The small molecule below binds the protein below.
Small molecule (SMILES): CC(=O)N[C@@H]1[C@@H](O)[C@H](O)[C@@H](CO)O[C@H]1O

Binding-site contacts:
Ligand atom N2 contacts residue GLU1054 of chain 1.B at 4.4 Å.
Ligand atom C5 contacts residue ALA688 of chain 1.B at 4.1 Å (hydrophobic).
Ligand atom C3 contacts residue ASN1056 of chain 1.B at 3.8 Å.
Ligand atom O7 contacts residue ASN1056 of chain 1.B at 3.1 Å (h-bond).
Ligand atom C5 contacts residue ASN1056 of chain 1.B at 3.6 Å.
Ligand atom C7 contacts residue LYS1055 of chain 1.B at 4.0 Å.
Ligand atom O5 contacts residue ASN1056 of chain 1.B at 2.4 Å (h-bond).
Ligand atom C2 contacts residue ASN1056 of chain 1.B at 2.5 Å.
Ligand atom C7 contacts residue GLU1054 of chain 1.B at 4.1 Å.
Ligand atom O5 contacts residue ALA688 of chain 1.B at 4.4 Å.
Ligand atom C6 contacts residue ALA688 of chain 1.B at 3.8 Å (hydrophobic).
Ligand atom C4 contacts residue ASN1056 of chain 1.B at 4.2 Å.
Ligand atom O7 contacts residue LYS1055 of chain 1.B at 3.8 Å.
Ligand atom N2 contacts residue ASN1056 of chain 1.B at 2.9 Å (h-bond).
Ligand atom C7 contacts residue ASN1056 of chain 1.B at 3.4 Å.
Ligand atom C8 contacts residue LYS1055 of chain 1.B at 4.2 Å.
Ligand atom C8 contacts residue GLU1054 of chain 1.B at 3.6 Å.
Ligand atom C1 contacts residue ASN1056 of chain 1.B at 1.4 Å.

Sequence of chain 1.B:
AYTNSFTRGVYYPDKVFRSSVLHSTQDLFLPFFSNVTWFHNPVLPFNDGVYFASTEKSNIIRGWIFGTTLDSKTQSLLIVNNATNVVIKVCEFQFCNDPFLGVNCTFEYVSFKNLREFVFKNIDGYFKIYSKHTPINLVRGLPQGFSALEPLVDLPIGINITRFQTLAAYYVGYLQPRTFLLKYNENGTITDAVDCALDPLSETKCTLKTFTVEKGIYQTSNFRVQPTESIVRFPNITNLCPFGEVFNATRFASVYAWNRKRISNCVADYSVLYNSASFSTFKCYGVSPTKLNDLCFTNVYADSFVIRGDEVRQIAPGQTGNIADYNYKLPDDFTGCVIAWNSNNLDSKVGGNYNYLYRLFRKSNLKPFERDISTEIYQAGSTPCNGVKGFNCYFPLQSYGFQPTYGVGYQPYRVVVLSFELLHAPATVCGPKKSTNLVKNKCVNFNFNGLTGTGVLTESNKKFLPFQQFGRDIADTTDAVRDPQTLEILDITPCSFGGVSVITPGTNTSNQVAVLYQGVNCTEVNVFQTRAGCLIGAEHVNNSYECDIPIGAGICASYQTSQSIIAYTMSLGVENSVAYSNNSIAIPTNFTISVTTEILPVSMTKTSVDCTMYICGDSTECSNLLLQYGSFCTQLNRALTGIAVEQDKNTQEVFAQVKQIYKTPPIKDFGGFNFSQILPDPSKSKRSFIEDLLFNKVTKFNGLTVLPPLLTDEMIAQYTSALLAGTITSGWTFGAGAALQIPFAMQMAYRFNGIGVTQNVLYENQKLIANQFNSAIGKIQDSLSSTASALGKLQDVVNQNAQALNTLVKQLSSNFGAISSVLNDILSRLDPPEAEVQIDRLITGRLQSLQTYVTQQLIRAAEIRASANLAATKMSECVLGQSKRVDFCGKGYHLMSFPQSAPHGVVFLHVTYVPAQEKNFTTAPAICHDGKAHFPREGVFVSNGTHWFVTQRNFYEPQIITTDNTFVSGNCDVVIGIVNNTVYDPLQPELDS